Sequence of chain 1.A:
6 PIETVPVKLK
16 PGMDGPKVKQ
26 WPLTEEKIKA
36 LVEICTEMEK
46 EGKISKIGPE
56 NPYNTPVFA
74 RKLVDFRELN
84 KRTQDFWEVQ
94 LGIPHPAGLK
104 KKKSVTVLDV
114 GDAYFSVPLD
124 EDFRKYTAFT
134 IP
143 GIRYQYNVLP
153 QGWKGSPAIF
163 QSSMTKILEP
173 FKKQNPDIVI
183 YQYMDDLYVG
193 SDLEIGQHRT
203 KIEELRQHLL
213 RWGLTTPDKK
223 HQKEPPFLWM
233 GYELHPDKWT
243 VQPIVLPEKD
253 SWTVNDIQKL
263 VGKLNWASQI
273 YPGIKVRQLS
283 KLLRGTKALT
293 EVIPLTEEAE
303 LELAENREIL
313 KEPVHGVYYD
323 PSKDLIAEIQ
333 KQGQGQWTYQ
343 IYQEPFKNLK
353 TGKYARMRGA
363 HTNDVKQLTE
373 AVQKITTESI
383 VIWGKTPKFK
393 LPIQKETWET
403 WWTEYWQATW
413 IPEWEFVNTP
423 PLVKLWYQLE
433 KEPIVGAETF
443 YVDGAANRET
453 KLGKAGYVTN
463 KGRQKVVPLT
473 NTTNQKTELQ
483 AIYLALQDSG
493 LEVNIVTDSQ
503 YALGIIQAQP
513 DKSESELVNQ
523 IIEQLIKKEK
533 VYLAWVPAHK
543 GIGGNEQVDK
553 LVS

The protein below binds the small molecule below.
Small molecule (SMILES): O=C1Cc2ccc(-c3ccco3)cc2C(=O)N1O

Binding-site contacts:
Ligand atom O2 contacts residue ASP551 of chain 1.A at 3.6 Å.
Ligand atom N contacts residue GLU480 of chain 1.A at 4.5 Å.
Ligand atom O2 contacts residue MN1 of chain 1.F at 2.8 Å.
Ligand atom O3 contacts residue ASP445 of chain 1.A at 3.6 Å (salt-bridge).
Ligand atom C4 contacts residue HIS541 of chain 1.A at 3.2 Å.
Ligand atom C5 contacts residue MN1 of chain 1.E at 4.2 Å.
Ligand atom O3 contacts residue GLU480 of chain 1.A at 3.7 Å.
Ligand atom C13 contacts residue GLN502 of chain 1.A at 3.5 Å.
Ligand atom N contacts residue ALA540 of chain 1.A at 4.0 Å.
Ligand atom C1 contacts residue ASP500 of chain 1.A at 4.4 Å.
Ligand atom N contacts residue ASP500 of chain 1.A at 3.9 Å.
Ligand atom O4 contacts residue GLN502 of chain 1.A at 3.5 Å (h-bond).
Ligand atom O3 contacts residue ASP551 of chain 1.A at 4.3 Å.
Ligand atom N contacts residue MN1 of chain 1.F at 3.3 Å.
Ligand atom O3 contacts residue ASP500 of chain 1.A at 3.1 Å (salt-bridge).
Ligand atom C5 contacts residue ALA540 of chain 1.A at 4.2 Å (hydrophobic).
Ligand atom C1 contacts residue MN1 of chain 1.E at 3.3 Å.
Ligand atom O1 contacts residue MN1 of chain 1.E at 2.7 Å.
Ligand atom O1 contacts residue ASP500 of chain 1.A at 3.5 Å (salt-bridge).
Ligand atom C5 contacts residue HIS541 of chain 1.A at 3.2 Å.
Ligand atom C1 contacts residue ALA540 of chain 1.A at 4.2 Å (hydrophobic).
Ligand atom O3 contacts residue MN1 of chain 1.F at 2.3 Å.
Ligand atom O3 contacts residue MN1 of chain 1.E at 2.1 Å.
Ligand atom O2 contacts residue HIS541 of chain 1.A at 2.7 Å (h-bond).
Ligand atom O3 contacts residue GLY446 of chain 1.A at 4.2 Å.
Ligand atom N contacts residue MN1 of chain 1.E at 3.0 Å.
Ligand atom C1 contacts residue GLU480 of chain 1.A at 4.3 Å.
Ligand atom C5 contacts residue MN1 of chain 1.F at 3.4 Å.
Ligand atom O3 contacts residue ALA540 of chain 1.A at 4.3 Å.
Ligand atom O1 contacts residue GLU480 of chain 1.A at 3.4 Å (salt-bridge).